Sequence of chain 2.A:
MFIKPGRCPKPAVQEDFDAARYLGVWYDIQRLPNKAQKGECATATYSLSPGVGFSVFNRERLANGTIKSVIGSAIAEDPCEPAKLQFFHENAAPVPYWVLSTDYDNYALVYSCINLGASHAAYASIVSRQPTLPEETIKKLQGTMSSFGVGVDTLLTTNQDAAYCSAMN

Sequence of chain 1.A:
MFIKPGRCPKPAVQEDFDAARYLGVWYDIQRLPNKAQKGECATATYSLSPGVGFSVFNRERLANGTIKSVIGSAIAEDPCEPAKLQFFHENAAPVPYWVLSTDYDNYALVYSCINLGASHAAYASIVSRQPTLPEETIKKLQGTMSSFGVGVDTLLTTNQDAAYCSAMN

Binding-site contacts:
Ligand atom CGD contacts residue LYS68 of chain 1.A at 3.6 Å.
Ligand atom O2D contacts residue LYS68 of chain 1.A at 3.4 Å (salt-bridge).
Ligand atom O1D contacts residue GLU60 of chain 1.A at 2.9 Å (salt-bridge).
Ligand atom CBB contacts residue VAL110 of chain 1.A at 3.5 Å (hydrophobic).
Ligand atom CBC contacts residue ALA44 of chain 1.A at 3.4 Å (hydrophobic).
Ligand atom CGD contacts residue ALA36 of chain 1.A at 3.0 Å (hydrophobic).
Ligand atom NC contacts residue ASN58 of chain 1.A at 3.4 Å (h-bond).
Ligand atom C3A contacts residue HIS89 of chain 1.A at 3.5 Å.
Ligand atom CMA contacts residue TYR123 of chain 1.A at 3.6 Å (hydrophobic).
Ligand atom O2A contacts residue GLU90 of chain 1.A at 2.7 Å (salt-bridge).
Ligand atom CBD contacts residue GLU60 of chain 1.A at 3.3 Å.
Ligand atom CMD contacts residue GLU60 of chain 1.A at 3.6 Å.
Ligand atom CMA contacts residue HIS89 of chain 1.A at 3.5 Å.
Ligand atom CAD contacts residue VAL70 of chain 1.A at 3.6 Å (hydrophobic).
Ligand atom C1D contacts residue ASN58 of chain 1.A at 3.5 Å.
Ligand atom CMB contacts residue PRO96 of chain 1.A at 3.3 Å (hydrophobic).
Ligand atom CHB contacts residue HIS89 of chain 1.A at 3.5 Å.
Ligand atom CAC contacts residue ASP28 of chain 1.A at 3.5 Å.
Ligand atom ND contacts residue ASN58 of chain 1.A at 3.2 Å (h-bond).
Ligand atom O2D contacts residue ALA36 of chain 1.A at 3.1 Å (h-bond).
Ligand atom CBC contacts residue THR43 of chain 1.A at 3.6 Å.
Ligand atom CHB contacts residue TYR123 of chain 1.A at 3.7 Å (hydrophobic).
Ligand atom CGA contacts residue VAL70 of chain 1.A at 3.7 Å (hydrophobic).
Ligand atom C4A contacts residue HIS89 of chain 1.A at 3.4 Å.
Ligand atom CBD contacts residue ALA36 of chain 1.A at 3.0 Å (hydrophobic).
Ligand atom CAB contacts residue VAL110 of chain 1.A at 3.6 Å (hydrophobic).
Ligand atom CMB contacts residue SER112 of chain 1.A at 3.7 Å.
Ligand atom OC contacts residue TYR97 of chain 1.A at 3.5 Å.
Ligand atom C4B contacts residue TYR123 of chain 1.A at 3.6 Å (hydrophobic).
Ligand atom CMB contacts residue VAL95 of chain 1.A at 3.6 Å (hydrophobic).
Ligand atom CGD contacts residue GLU60 of chain 1.A at 3.5 Å.
Ligand atom NB contacts residue TYR123 of chain 1.A at 3.5 Å.
Ligand atom C2D contacts residue ASN58 of chain 1.A at 3.5 Å.
Ligand atom C1D contacts residue GLN37 of chain 1.A at 3.6 Å.
Ligand atom CBA contacts residue VAL70 of chain 1.A at 3.6 Å (hydrophobic).
Ligand atom CBA contacts residue HIS89 of chain 1.A at 3.5 Å.
Ligand atom CMD contacts residue ARG59 of chain 1.A at 3.4 Å.
Ligand atom O1D contacts residue LYS68 of chain 1.A at 3.0 Å (salt-bridge).
Ligand atom CGA contacts residue GLU90 of chain 1.A at 3.6 Å.
Ligand atom CHD contacts residue GLN37 of chain 1.A at 3.6 Å.

The protein below binds the small molecule below.
Small molecule (SMILES): C=CC1=C(C)/C(=C/c2[nH]c(/C=C3\N=C(/C=C4\NC(=O)C(C)=C4C=C)C(C)=C3CCC(=O)O)c(CCC(=O)O)c2C)NC1=O